This protein binds this small molecule.
Small molecule (SMILES): CCc1nn(CCO)c(CC)c1Oc1cc(C#N)cc(C#N)c1

Sequence of chain 1.A:
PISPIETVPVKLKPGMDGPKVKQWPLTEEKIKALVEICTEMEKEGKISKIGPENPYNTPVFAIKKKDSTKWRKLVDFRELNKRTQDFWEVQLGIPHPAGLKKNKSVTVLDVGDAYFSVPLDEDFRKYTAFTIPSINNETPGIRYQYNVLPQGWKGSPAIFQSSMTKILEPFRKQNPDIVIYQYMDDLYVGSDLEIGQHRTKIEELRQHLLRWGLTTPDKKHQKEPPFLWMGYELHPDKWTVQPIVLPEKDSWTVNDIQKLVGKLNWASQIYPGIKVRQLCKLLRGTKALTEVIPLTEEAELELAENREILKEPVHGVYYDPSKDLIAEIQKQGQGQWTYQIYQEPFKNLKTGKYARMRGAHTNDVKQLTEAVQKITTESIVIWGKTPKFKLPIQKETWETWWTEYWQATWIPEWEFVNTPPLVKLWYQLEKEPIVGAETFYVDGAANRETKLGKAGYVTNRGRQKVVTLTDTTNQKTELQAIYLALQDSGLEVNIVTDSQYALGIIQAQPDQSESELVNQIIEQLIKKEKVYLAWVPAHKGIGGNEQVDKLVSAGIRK

Binding-site contacts:
Ligand atom C16 contacts residue LEU234 of chain 1.A at 3.6 Å (hydrophobic).
Ligand atom C16 contacts residue TYR188 of chain 1.A at 3.5 Å (hydrophobic).
Ligand atom C6 contacts residue TYR318 of chain 1.A at 3.1 Å (hydrophobic).
Ligand atom N23 contacts residue TRP229 of chain 1.A at 3.7 Å.
Ligand atom C20 contacts residue TRP229 of chain 1.A at 3.7 Å (hydrophobic).
Ligand atom N23 contacts residue PRO95 of chain 1.A at 3.5 Å.
Ligand atom C11 contacts residue HIS235 of chain 1.A at 3.6 Å.
Ligand atom C19 contacts residue TYR188 of chain 1.A at 3.4 Å (hydrophobic).
Ligand atom C17 contacts residue LEU234 of chain 1.A at 3.6 Å (hydrophobic).
Ligand atom C8 contacts residue VAL106 of chain 1.A at 3.8 Å (hydrophobic).
Ligand atom C20 contacts residue VAL108 of chain 1.A at 3.8 Å (hydrophobic).
Ligand atom C14 contacts residue LEU234 of chain 1.A at 3.7 Å (hydrophobic).
Ligand atom C10 contacts residue LYS101 of chain 1.A at 3.2 Å.
Ligand atom C12 contacts residue VAL179 of chain 1.A at 3.5 Å (hydrophobic).
Ligand atom N22 contacts residue PHE227 of chain 1.A at 3.7 Å.
Ligand atom O18 contacts residue LYS101 of chain 1.A at 3.7 Å.
Ligand atom C20 contacts residue TYR188 of chain 1.A at 3.5 Å (hydrophobic).
Ligand atom C15 contacts residue PRO236 of chain 1.A at 3.2 Å (hydrophobic).
Ligand atom C19 contacts residue LEU234 of chain 1.A at 3.6 Å (hydrophobic).
Ligand atom C13 contacts residue VAL108 of chain 1.A at 3.7 Å (hydrophobic).
Ligand atom C11 contacts residue PHE227 of chain 1.A at 3.8 Å (hydrophobic).
Ligand atom O18 contacts residue PRO236 of chain 1.A at 2.7 Å (h-bond).
Ligand atom O18 contacts residue LYS102 of chain 1.A at 3.6 Å.
Ligand atom C19 contacts residue TRP229 of chain 1.A at 3.5 Å (hydrophobic).
Ligand atom C13 contacts residue LEU234 of chain 1.A at 3.6 Å (hydrophobic).
Ligand atom C6 contacts residue HIS235 of chain 1.A at 3.6 Å.
Ligand atom O18 contacts residue ASN103 of chain 1.A at 3.3 Å (h-bond).
Ligand atom C15 contacts residue VAL106 of chain 1.A at 3.5 Å (hydrophobic).
Ligand atom C3 contacts residue VAL106 of chain 1.A at 3.5 Å (hydrophobic).
Ligand atom C17 contacts residue TYR188 of chain 1.A at 3.5 Å (hydrophobic).
Ligand atom C21 contacts residue TYR188 of chain 1.A at 3.6 Å (hydrophobic).
Ligand atom C9 contacts residue LEU234 of chain 1.A at 3.6 Å (hydrophobic).
Ligand atom C12 contacts residue GLY190 of chain 1.A at 3.7 Å.
Ligand atom C14 contacts residue LEU100 of chain 1.A at 3.6 Å (hydrophobic).
Ligand atom O18 contacts residue TYR318 of chain 1.A at 3.8 Å.
Ligand atom N22 contacts residue TRP229 of chain 1.A at 3.7 Å.
Ligand atom O4 contacts residue VAL106 of chain 1.A at 3.3 Å.
Ligand atom C1 contacts residue VAL106 of chain 1.A at 3.3 Å (hydrophobic).
Ligand atom C13 contacts residue PHE227 of chain 1.A at 3.7 Å (hydrophobic).
Ligand atom N23 contacts residue LEU100 of chain 1.A at 3.5 Å.